Sequence of chain 4.F:
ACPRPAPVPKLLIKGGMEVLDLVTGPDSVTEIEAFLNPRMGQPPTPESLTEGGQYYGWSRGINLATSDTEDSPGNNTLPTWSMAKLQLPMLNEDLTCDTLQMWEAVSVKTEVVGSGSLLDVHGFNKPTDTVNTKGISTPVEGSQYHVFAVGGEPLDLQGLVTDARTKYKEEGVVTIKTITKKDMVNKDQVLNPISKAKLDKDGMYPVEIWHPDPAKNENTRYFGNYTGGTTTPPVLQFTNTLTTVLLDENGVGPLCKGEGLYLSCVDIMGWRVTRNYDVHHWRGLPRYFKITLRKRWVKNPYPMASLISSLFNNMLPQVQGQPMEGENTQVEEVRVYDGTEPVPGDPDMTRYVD

Sequence of chain 3.F:
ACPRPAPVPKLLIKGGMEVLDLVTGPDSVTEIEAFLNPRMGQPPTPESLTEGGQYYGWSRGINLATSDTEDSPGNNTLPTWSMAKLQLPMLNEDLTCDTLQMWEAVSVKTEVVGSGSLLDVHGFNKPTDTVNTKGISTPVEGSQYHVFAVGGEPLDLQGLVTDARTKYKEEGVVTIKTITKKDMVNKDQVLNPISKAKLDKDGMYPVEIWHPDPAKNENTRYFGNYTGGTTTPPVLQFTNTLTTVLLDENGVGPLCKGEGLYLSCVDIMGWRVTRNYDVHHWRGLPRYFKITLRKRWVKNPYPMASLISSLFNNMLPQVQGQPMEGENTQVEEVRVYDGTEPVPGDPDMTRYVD

Binding-site contacts:
Ligand atom O4 contacts residue THR291 of chain 3.F at 3.4 Å.
Ligand atom C3 contacts residue GLY78 of chain 3.F at 3.9 Å.
Ligand atom C3 contacts residue ARG77 of chain 3.F at 4.1 Å.
Ligand atom O4 contacts residue TYR72 of chain 3.F at 3.8 Å.
Ligand atom C5 contacts residue ASN93 of chain 3.F at 4.1 Å.
Ligand atom O8 contacts residue TYR72 of chain 3.F at 3.9 Å.
Ligand atom O8 contacts residue GLU87 of chain 3.F at 3.9 Å.
Ligand atom C2 contacts residue GLY78 of chain 3.F at 4.1 Å.
Ligand atom O8 contacts residue ARG77 of chain 3.F at 3.1 Å (salt-bridge).
Ligand atom O3 contacts residue GLY78 of chain 3.F at 3.6 Å.
Ligand atom C4 contacts residue GLY78 of chain 3.F at 3.4 Å.
Ligand atom O1A contacts residue ARG77 of chain 3.F at 3.0 Å (salt-bridge).
Ligand atom C10 contacts residue TYR72 of chain 3.F at 4.1 Å (hydrophobic).
Ligand atom C3 contacts residue HIS298 of chain 3.F at 4.1 Å.
Ligand atom O1A contacts residue GLY78 of chain 3.F at 3.7 Å.
Ligand atom O1A contacts residue TYR72 of chain 3.F at 3.1 Å.
Ligand atom C6 contacts residue ARG77 of chain 3.F at 4.3 Å.
Ligand atom C6 contacts residue TYR72 of chain 3.F at 3.8 Å (hydrophobic).
Ligand atom O4 contacts residue ASN80 of chain 3.F at 4.0 Å.
Ligand atom C6 contacts residue ASN93 of chain 3.F at 3.1 Å.
Ligand atom C4 contacts residue TYR72 of chain 3.F at 3.4 Å (hydrophobic).
Ligand atom C5 contacts residue TYR72 of chain 3.F at 3.5 Å (hydrophobic).
Ligand atom N5 contacts residue TYR72 of chain 3.F at 3.0 Å (h-bond).
Ligand atom C11 contacts residue ASP85 of chain 4.F at 4.2 Å.
Ligand atom O3 contacts residue VAL296 of chain 3.F at 4.3 Å.
Ligand atom C3 contacts residue VAL296 of chain 3.F at 3.7 Å (hydrophobic).
Ligand atom C3 contacts residue GLY78 of chain 3.F at 4.1 Å.
Ligand atom C1 contacts residue SER89 of chain 3.F at 4.2 Å.
Ligand atom C1 contacts residue GLY78 of chain 3.F at 4.1 Å.
Ligand atom O1B contacts residue ARG77 of chain 3.F at 2.5 Å (salt-bridge).
Ligand atom C4 contacts residue HIS298 of chain 3.F at 4.0 Å.
Ligand atom C1 contacts residue ARG77 of chain 3.F at 3.1 Å.
Ligand atom C8 contacts residue ARG77 of chain 3.F at 4.1 Å.
Ligand atom O4 contacts residue GLY78 of chain 3.F at 3.2 Å.
Ligand atom O6 contacts residue ASN93 of chain 3.F at 3.0 Å (h-bond).
Ligand atom O1B contacts residue SER89 of chain 3.F at 3.5 Å (h-bond).
Ligand atom O4 contacts residue ILE79 of chain 3.F at 3.6 Å (h-bond).
Ligand atom C1 contacts residue TYR72 of chain 3.F at 4.0 Å (hydrophobic).
Ligand atom O4 contacts residue HIS298 of chain 3.F at 3.0 Å (h-bond).
Ligand atom O1A contacts residue SER89 of chain 3.F at 4.1 Å.

A protein and the small-molecule ligand that binds it are described below.
Small molecule (SMILES): CC(=O)N[C@@H]1[C@@H](O[C@@H]2O[C@H](CO)[C@H](O)[C@H](O[C@]3(C(=O)O)C[C@H](O)[C@@H](NC(C)=O)[C@H]([C@H](O)[C@H](O)CO)O3)[C@H]2O)[C@H](O)[C@@H](CO[C@]2(C(=O)O)C[C@H](O)[C@@H](NC(C)=O)[C@H]([C@H](O)[C@H](O)CO)O2)O[C@H]1O